Sequence of chain 1.A:
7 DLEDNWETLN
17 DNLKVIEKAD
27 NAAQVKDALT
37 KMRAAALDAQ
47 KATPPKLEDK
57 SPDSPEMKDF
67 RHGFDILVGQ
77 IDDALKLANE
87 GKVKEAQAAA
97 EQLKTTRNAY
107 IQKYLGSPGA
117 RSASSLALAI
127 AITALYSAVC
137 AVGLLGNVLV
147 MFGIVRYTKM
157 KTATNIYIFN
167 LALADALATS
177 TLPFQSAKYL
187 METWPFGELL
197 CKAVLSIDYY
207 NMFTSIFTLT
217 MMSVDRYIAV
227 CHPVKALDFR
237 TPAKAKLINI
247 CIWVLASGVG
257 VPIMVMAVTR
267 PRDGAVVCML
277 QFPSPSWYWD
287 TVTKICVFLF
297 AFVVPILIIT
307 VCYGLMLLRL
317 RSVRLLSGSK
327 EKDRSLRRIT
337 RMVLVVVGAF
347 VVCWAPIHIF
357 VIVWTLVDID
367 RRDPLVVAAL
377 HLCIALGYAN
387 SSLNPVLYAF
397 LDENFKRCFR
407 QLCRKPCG

Binding-site contacts:
Ligand atom CBB contacts residue ASP204 of chain 1.A at 3.5 Å.
Ligand atom CAZ contacts residue HIS354 of chain 1.A at 3.8 Å.
Ligand atom CAY contacts residue MET208 of chain 1.A at 3.5 Å (hydrophobic).
Ligand atom CAY contacts residue HIS354 of chain 1.A at 3.9 Å.
Ligand atom CAB contacts residue VAL357 of chain 1.A at 3.7 Å (hydrophobic).
Ligand atom CAZ contacts residue VAL357 of chain 1.A at 3.8 Å (hydrophobic).
Ligand atom CAY contacts residue VAL357 of chain 1.A at 3.7 Å (hydrophobic).
Ligand atom CAU contacts residue ASP204 of chain 1.A at 3.4 Å.
Ligand atom CBD contacts residue GLY383 of chain 1.A at 3.9 Å.
Ligand atom CAI contacts residue VAL357 of chain 1.A at 3.7 Å (hydrophobic).
Ligand atom CAX contacts residue VAL357 of chain 1.A at 3.9 Å (hydrophobic).
Ligand atom OAA contacts residue VAL357 of chain 1.A at 3.6 Å.
Ligand atom CAZ contacts residue MET208 of chain 1.A at 3.8 Å (hydrophobic).
Ligand atom CAT contacts residue MET208 of chain 1.A at 3.9 Å (hydrophobic).
Ligand atom CAL contacts residue LYS290 of chain 1.A at 4.0 Å.
Ligand atom OAA contacts residue VAL293 of chain 1.A at 3.5 Å.
Ligand atom CAJ contacts residue LEU376 of chain 1.A at 4.0 Å (hydrophobic).
Ligand atom CAG contacts residue VAL357 of chain 1.A at 3.7 Å (hydrophobic).
Ligand atom CAO contacts residue VAL357 of chain 1.A at 3.8 Å (hydrophobic).
Ligand atom CBA contacts residue ILE353 of chain 1.A at 4.0 Å (hydrophobic).
Ligand atom CBD contacts residue ILE380 of chain 1.A at 3.6 Å (hydrophobic).
Ligand atom CAB contacts residue VAL293 of chain 1.A at 3.8 Å (hydrophobic).
Ligand atom OAA contacts residue LYS290 of chain 1.A at 4.0 Å.
Ligand atom OAQ contacts residue ASP204 of chain 1.A at 3.2 Å (salt-bridge).
Ligand atom CBB contacts residue TRP350 of chain 1.A at 3.7 Å (hydrophobic).
Ligand atom CAK contacts residue TRP360 of chain 1.A at 3.7 Å (hydrophobic).
Ligand atom CBC contacts residue TYR384 of chain 1.A at 3.6 Å (hydrophobic).
Ligand atom CBE contacts residue GLY383 of chain 1.A at 3.6 Å.
Ligand atom CAZ contacts residue VAL293 of chain 1.A at 3.7 Å (hydrophobic).
Ligand atom CBE contacts residue ILE380 of chain 1.A at 4.0 Å (hydrophobic).
Ligand atom CBE contacts residue TYR384 of chain 1.A at 3.6 Å (hydrophobic).
Ligand atom CAE contacts residue TYR205 of chain 1.A at 3.5 Å (hydrophobic).
Ligand atom CAT contacts residue ASP204 of chain 1.A at 3.1 Å.
Ligand atom CBE contacts residue TRP350 of chain 1.A at 3.6 Å (hydrophobic).
Ligand atom CAH contacts residue VAL357 of chain 1.A at 3.6 Å (hydrophobic).
Ligand atom CAX contacts residue MET208 of chain 1.A at 3.7 Å (hydrophobic).
Ligand atom CAU contacts residue TYR205 of chain 1.A at 3.9 Å (hydrophobic).
Ligand atom CAU contacts residue MET208 of chain 1.A at 4.0 Å (hydrophobic).
Ligand atom NAS contacts residue ASP204 of chain 1.A at 2.9 Å (salt-bridge).
Ligand atom OAD contacts residue TYR205 of chain 1.A at 2.9 Å (h-bond).

This protein binds this small molecule.
Small molecule (SMILES): Oc1ccc2c3c1O[C@H]1c4[nH]c5ccccc5c4C[C@@]4(O)[C@@H](C2)N(CC2CC2)CC[C@]314